The protein below binds the small molecule below.
Small molecule (SMILES): NC(=O)c1cccc2c1OCCO2

Binding-site contacts:
Ligand atom OAI contacts residue PRO35 of chain 1.A at 3.0 Å (h-bond).
Ligand atom CAM contacts residue TYR97 of chain 1.A at 3.8 Å (hydrophobic).
Ligand atom CAE contacts residue TYR90 of chain 1.A at 4.1 Å (hydrophobic).
Ligand atom OAB contacts residue TYR48 of chain 1.A at 4.5 Å.
Ligand atom CAJ contacts residue PRO35 of chain 1.A at 4.4 Å (hydrophobic).
Ligand atom CAJ contacts residue VAL40 of chain 1.A at 4.0 Å (hydrophobic).
Ligand atom OAB contacts residue TYR97 of chain 1.A at 4.4 Å.
Ligand atom CAK contacts residue VAL40 of chain 1.A at 4.4 Å (hydrophobic).
Ligand atom CAK contacts residue TYR97 of chain 1.A at 3.4 Å (hydrophobic).
Ligand atom CAE contacts residue ASN91 of chain 1.A at 3.8 Å.
Ligand atom CAJ contacts residue ASN91 of chain 1.A at 3.9 Å.
Ligand atom CAD contacts residue GLU44 of chain 1.A at 3.5 Å.
Ligand atom CAE contacts residue TYR97 of chain 1.A at 3.7 Å (hydrophobic).
Ligand atom CAC contacts residue ALA45 of chain 1.A at 3.9 Å (hydrophobic).
Ligand atom OAB contacts residue CYS87 of chain 1.A at 4.0 Å.
Ligand atom CAF contacts residue TYR97 of chain 1.A at 3.8 Å (hydrophobic).
Ligand atom CAC contacts residue GLU44 of chain 1.A at 4.1 Å.
Ligand atom CAK contacts residue GLU44 of chain 1.A at 4.1 Å.
Ligand atom NAA contacts residue PHE36 of chain 1.A at 4.0 Å.
Ligand atom NAA contacts residue PRO35 of chain 1.A at 3.2 Å (h-bond).
Ligand atom OAI contacts residue TYR97 of chain 1.A at 4.1 Å.
Ligand atom CAG contacts residue GLU44 of chain 1.A at 3.6 Å.
Ligand atom CAJ contacts residue TYR97 of chain 1.A at 4.3 Å (hydrophobic).
Ligand atom CAL contacts residue VAL40 of chain 1.A at 4.1 Å (hydrophobic).
Ligand atom CAD contacts residue ALA45 of chain 1.A at 4.2 Å (hydrophobic).
Ligand atom CAG contacts residue PRO35 of chain 1.A at 3.3 Å (hydrophobic).
Ligand atom CAL contacts residue TYR97 of chain 1.A at 4.0 Å (hydrophobic).
Ligand atom CAC contacts residue TYR97 of chain 1.A at 3.5 Å (hydrophobic).
Ligand atom NAA contacts residue VAL40 of chain 1.A at 4.0 Å.
Ligand atom CAM contacts residue PRO35 of chain 1.A at 4.3 Å (hydrophobic).
Ligand atom CAD contacts residue TYR97 of chain 1.A at 3.4 Å (hydrophobic).
Ligand atom CAC contacts residue ASN91 of chain 1.A at 4.2 Å.
Ligand atom CAF contacts residue GLU44 of chain 1.A at 3.5 Å.
Ligand atom CAC contacts residue TYR90 of chain 1.A at 4.2 Å (hydrophobic).
Ligand atom OAH contacts residue TYR97 of chain 1.A at 3.4 Å (h-bond).
Ligand atom OAH contacts residue GLU44 of chain 1.A at 3.4 Å (salt-bridge).
Ligand atom CAM contacts residue VAL40 of chain 1.A at 4.2 Å (hydrophobic).
Ligand atom OAB contacts residue ASN91 of chain 1.A at 2.9 Å (h-bond).
Ligand atom OAI contacts residue VAL40 of chain 1.A at 4.1 Å.
Ligand atom CAL contacts residue ASN91 of chain 1.A at 4.4 Å.

Sequence of chain 1.A:
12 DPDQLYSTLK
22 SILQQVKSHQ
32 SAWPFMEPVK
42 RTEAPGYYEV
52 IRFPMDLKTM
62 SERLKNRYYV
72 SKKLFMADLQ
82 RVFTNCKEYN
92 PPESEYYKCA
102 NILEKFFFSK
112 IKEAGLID